This protein binds this small molecule.
Small molecule (SMILES): CC(=O)N[C@@H]1[C@@H](O)[C@H](O)[C@@H](CO)O[C@H]1O

Sequence of chain 1.A:
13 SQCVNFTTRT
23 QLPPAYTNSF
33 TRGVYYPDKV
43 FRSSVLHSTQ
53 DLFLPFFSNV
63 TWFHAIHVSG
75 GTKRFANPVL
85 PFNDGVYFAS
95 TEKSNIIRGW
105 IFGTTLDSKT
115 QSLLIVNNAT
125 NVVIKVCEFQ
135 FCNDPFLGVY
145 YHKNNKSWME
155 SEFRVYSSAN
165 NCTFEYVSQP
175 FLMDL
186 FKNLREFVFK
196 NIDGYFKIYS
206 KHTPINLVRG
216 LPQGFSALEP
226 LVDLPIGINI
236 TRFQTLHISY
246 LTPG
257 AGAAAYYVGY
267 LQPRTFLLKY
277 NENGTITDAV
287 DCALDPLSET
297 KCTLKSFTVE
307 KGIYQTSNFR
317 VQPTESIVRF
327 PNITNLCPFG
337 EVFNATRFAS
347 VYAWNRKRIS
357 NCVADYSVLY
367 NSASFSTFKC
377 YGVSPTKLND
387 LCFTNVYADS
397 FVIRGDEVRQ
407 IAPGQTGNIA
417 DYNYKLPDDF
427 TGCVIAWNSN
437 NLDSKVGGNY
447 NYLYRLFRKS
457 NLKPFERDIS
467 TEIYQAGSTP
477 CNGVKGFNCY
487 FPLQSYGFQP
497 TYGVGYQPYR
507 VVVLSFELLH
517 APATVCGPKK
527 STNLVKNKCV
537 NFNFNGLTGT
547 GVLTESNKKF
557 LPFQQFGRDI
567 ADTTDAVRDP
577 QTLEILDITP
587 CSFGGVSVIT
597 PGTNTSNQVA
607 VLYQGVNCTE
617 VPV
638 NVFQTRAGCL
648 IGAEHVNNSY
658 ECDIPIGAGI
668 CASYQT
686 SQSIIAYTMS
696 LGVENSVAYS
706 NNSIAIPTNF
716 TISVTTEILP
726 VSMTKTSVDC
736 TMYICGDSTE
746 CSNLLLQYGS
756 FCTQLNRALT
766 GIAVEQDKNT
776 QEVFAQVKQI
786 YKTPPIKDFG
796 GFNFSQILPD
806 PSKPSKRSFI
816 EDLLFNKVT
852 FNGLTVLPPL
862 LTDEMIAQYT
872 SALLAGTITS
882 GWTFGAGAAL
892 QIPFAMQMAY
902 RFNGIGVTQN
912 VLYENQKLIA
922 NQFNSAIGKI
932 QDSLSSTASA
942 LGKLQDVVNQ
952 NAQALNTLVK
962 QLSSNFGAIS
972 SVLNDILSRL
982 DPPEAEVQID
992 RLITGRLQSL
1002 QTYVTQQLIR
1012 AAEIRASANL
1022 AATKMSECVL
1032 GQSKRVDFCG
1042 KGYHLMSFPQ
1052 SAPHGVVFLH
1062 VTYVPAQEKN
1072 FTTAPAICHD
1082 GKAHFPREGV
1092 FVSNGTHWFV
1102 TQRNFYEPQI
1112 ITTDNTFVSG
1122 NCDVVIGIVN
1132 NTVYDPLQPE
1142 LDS

Sequence of chain 1.B:
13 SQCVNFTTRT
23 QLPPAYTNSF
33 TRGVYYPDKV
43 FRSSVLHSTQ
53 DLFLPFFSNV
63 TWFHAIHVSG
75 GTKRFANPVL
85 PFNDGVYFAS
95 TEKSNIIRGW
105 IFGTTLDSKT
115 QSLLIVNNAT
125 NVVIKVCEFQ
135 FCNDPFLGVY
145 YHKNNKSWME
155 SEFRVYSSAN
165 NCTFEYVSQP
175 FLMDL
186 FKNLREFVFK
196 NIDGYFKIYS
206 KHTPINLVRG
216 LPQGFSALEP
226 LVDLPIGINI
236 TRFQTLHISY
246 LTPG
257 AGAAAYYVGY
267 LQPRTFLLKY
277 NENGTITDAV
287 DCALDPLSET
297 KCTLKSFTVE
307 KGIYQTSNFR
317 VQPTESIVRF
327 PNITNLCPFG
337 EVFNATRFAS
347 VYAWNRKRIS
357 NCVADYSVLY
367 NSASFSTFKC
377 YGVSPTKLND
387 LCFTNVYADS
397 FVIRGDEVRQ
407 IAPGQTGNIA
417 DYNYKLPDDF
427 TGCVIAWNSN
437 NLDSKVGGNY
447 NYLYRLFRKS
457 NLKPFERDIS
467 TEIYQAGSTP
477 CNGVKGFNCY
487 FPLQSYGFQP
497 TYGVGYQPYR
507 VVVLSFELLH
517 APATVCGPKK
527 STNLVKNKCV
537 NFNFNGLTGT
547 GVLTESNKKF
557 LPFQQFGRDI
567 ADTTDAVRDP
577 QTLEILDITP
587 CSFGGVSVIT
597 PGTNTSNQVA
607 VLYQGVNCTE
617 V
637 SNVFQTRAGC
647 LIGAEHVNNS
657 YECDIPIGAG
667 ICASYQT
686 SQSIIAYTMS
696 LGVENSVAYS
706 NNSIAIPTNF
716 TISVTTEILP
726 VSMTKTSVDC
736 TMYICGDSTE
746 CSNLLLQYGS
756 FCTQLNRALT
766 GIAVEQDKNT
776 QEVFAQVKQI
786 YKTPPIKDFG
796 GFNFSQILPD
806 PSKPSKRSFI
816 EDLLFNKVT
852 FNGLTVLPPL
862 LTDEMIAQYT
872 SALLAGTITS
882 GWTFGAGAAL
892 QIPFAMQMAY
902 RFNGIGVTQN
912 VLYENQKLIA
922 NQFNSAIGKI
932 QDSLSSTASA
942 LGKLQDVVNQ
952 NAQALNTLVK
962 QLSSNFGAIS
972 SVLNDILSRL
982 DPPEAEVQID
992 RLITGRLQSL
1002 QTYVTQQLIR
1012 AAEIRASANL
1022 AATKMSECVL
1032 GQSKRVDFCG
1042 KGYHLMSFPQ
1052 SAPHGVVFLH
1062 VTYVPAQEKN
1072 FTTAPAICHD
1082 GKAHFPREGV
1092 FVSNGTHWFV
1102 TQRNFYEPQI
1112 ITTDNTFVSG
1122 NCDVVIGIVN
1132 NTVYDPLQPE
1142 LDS

Binding-site contacts:
Ligand atom C1 contacts residue ASN706 of chain 1.A at 1.4 Å.
Ligand atom C8 contacts residue GLY1128 of chain 1.A at 3.5 Å.
Ligand atom O6 contacts residue ILE791 of chain 1.B at 4.5 Å.
Ligand atom C8 contacts residue ASN707 of chain 1.A at 4.3 Å.
Ligand atom C8 contacts residue ASN706 of chain 1.A at 4.2 Å.
Ligand atom N2 contacts residue ASN706 of chain 1.A at 2.9 Å (h-bond).
Ligand atom C7 contacts residue ASN706 of chain 1.A at 3.0 Å.
Ligand atom C2 contacts residue ASN706 of chain 1.A at 2.5 Å.
Ligand atom O5 contacts residue ASN706 of chain 1.A at 2.4 Å (h-bond).
Ligand atom O5 contacts residue ASP793 of chain 1.B at 4.0 Å.
Ligand atom C4 contacts residue ASN706 of chain 1.A at 4.2 Å.
Ligand atom C5 contacts residue ASN706 of chain 1.A at 3.6 Å.
Ligand atom O6 contacts residue ASP793 of chain 1.B at 3.8 Å.
Ligand atom O7 contacts residue ASN706 of chain 1.A at 2.6 Å (h-bond).
Ligand atom C3 contacts residue ASN706 of chain 1.A at 3.8 Å.